Sequence of chain 1.E:
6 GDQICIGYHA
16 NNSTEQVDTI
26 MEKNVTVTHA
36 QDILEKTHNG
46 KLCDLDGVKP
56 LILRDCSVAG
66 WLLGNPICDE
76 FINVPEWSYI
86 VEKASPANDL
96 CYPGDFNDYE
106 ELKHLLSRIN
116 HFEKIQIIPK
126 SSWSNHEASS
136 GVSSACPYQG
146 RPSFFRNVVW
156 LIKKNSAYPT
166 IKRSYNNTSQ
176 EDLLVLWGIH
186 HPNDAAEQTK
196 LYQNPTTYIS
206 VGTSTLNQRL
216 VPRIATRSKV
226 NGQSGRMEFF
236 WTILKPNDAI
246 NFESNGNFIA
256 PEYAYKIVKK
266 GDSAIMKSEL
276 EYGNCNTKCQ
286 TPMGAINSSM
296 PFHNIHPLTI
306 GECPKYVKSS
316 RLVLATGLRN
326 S

This protein binds this small molecule.
Small molecule (SMILES): CC(=O)N[C@@H]1[C@@H](O)[C@H](O)[C@@H](CO)O[C@H]1O

Binding-site contacts:
Ligand atom C7 contacts residue ASN29 of chain 1.E at 3.5 Å.
Ligand atom O5 contacts residue ASN29 of chain 1.E at 2.1 Å (h-bond).
Ligand atom O7 contacts residue ASN29 of chain 1.E at 4.0 Å.
Ligand atom O5 contacts residue GLN21 of chain 1.E at 4.3 Å.
Ligand atom C2 contacts residue ASN29 of chain 1.E at 2.4 Å.
Ligand atom C1 contacts residue ASN29 of chain 1.E at 1.5 Å.
Ligand atom O6 contacts residue ASN29 of chain 1.E at 4.4 Å.
Ligand atom C3 contacts residue ASN29 of chain 1.E at 3.8 Å.
Ligand atom C8 contacts residue ASN29 of chain 1.E at 4.4 Å.
Ligand atom O6 contacts residue GLN21 of chain 1.E at 3.8 Å.
Ligand atom C5 contacts residue ASN29 of chain 1.E at 3.4 Å.
Ligand atom N2 contacts residue ASN29 of chain 1.E at 2.9 Å (h-bond).
Ligand atom C4 contacts residue ASN29 of chain 1.E at 4.1 Å.